A protein and the small-molecule ligand that binds it are described below.
Small molecule (SMILES): CC(=O)N[C@H]1[C@H](O[C@H]2[C@H](O)[C@@H](NC(C)=O)CO[C@@H]2CO)O[C@H](CO)[C@@H](O)[C@@H]1O

Sequence of chain 1.C:
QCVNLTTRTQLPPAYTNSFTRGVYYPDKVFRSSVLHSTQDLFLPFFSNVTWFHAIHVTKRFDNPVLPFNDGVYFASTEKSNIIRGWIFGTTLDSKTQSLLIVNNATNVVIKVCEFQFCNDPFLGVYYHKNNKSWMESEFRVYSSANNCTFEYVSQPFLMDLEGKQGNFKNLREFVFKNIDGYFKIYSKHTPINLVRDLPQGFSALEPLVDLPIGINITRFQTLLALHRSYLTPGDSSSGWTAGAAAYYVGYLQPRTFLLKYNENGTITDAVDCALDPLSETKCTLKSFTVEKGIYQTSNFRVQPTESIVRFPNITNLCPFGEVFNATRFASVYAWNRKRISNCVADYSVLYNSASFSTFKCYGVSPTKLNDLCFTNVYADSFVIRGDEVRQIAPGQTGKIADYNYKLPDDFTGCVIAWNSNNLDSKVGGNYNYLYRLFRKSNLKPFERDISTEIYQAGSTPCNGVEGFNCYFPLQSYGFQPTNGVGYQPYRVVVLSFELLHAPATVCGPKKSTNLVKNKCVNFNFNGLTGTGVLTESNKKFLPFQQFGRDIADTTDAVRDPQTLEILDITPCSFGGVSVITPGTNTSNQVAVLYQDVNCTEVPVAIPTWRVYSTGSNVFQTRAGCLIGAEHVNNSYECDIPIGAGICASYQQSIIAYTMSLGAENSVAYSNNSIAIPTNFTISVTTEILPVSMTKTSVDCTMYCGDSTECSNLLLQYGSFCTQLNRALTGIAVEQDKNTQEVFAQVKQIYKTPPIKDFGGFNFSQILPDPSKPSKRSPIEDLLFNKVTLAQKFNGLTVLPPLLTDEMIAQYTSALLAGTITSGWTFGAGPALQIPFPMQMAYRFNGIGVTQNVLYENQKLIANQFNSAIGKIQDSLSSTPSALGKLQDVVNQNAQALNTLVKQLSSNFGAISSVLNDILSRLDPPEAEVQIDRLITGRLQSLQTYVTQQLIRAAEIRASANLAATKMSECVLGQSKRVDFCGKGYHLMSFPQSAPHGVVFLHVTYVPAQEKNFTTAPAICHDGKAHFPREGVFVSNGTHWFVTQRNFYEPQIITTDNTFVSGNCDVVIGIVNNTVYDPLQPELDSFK

Binding-site contacts:
Ligand atom N2 contacts residue ASN717 of chain 1.C at 2.9 Å (h-bond).
Ligand atom C2 contacts residue GLN1071 of chain 1.C at 4.5 Å.
Ligand atom O7 contacts residue LEU922 of chain 1.C at 3.7 Å.
Ligand atom C8 contacts residue LEU922 of chain 1.C at 4.3 Å (hydrophobic).
Ligand atom C5 contacts residue LEU922 of chain 1.C at 4.5 Å (hydrophobic).
Ligand atom O5 contacts residue GLN1071 of chain 1.C at 3.9 Å.
Ligand atom C2 contacts residue ASN717 of chain 1.C at 2.5 Å.
Ligand atom O4 contacts residue LEU922 of chain 1.C at 4.0 Å.
Ligand atom C1 contacts residue GLN1071 of chain 1.C at 3.9 Å.
Ligand atom C4 contacts residue ASN717 of chain 1.C at 4.2 Å.
Ligand atom N2 contacts residue LEU922 of chain 1.C at 4.4 Å.
Ligand atom C3 contacts residue LEU922 of chain 1.C at 4.1 Å (hydrophobic).
Ligand atom C8 contacts residue GLN926 of chain 1.C at 4.5 Å.
Ligand atom C5 contacts residue GLN926 of chain 1.C at 4.5 Å.
Ligand atom C5 contacts residue ASN717 of chain 1.C at 3.6 Å.
Ligand atom C3 contacts residue ASN717 of chain 1.C at 3.8 Å.
Ligand atom C7 contacts residue LEU922 of chain 1.C at 4.0 Å (hydrophobic).
Ligand atom C7 contacts residue ASN717 of chain 1.C at 4.0 Å.
Ligand atom C1 contacts residue ASN717 of chain 1.C at 1.4 Å.
Ligand atom O5 contacts residue ASN717 of chain 1.C at 2.3 Å (h-bond).